Binding-site contacts:
Ligand atom N2 contacts residue ASN264 of chain 1.C at 2.9 Å (h-bond).
Ligand atom C4 contacts residue GLU440 of chain 1.C at 3.9 Å.
Ligand atom C7 contacts residue ASN264 of chain 1.C at 3.4 Å.
Ligand atom O6 contacts residue GLY378 of chain 1.C at 3.4 Å (h-bond).
Ligand atom C1 contacts residue GLU440 of chain 1.C at 3.8 Å.
Ligand atom C3 contacts residue GLU440 of chain 1.C at 3.9 Å.
Ligand atom C2 contacts residue ARG254 of chain 1.C at 3.5 Å.
Ligand atom C6 contacts residue GLY378 of chain 1.C at 3.8 Å.
Ligand atom O5 contacts residue ASN264 of chain 1.C at 2.3 Å (h-bond).
Ligand atom C6 contacts residue GLU440 of chain 1.C at 3.7 Å.
Ligand atom O5 contacts residue NAG1 of chain 1.TB at 3.2 Å (h-bond).
Ligand atom O7 contacts residue PRO214 of chain 1.C at 3.1 Å.
Ligand atom C6 contacts residue NAG1 of chain 1.TB at 3.4 Å.
Ligand atom C4 contacts residue ARG438 of chain 1.C at 3.9 Å.
Ligand atom O6 contacts residue GLU440 of chain 1.C at 3.5 Å (salt-bridge).
Ligand atom C4 contacts residue ARG254 of chain 1.C at 3.9 Å.
Ligand atom C2 contacts residue ASN264 of chain 1.C at 2.5 Å.
Ligand atom C5 contacts residue ARG254 of chain 1.C at 3.6 Å.
Ligand atom O4 contacts residue GLU440 of chain 1.C at 3.0 Å.
Ligand atom C3 contacts residue ASN264 of chain 1.C at 3.8 Å.
Ligand atom O7 contacts residue VAL256 of chain 1.C at 3.8 Å.
Ligand atom O7 contacts residue ASN264 of chain 1.C at 3.5 Å (h-bond).
Ligand atom C5 contacts residue NAG1 of chain 1.TB at 3.7 Å.
Ligand atom C6 contacts residue ARG254 of chain 1.C at 3.8 Å.
Ligand atom C7 contacts residue GLU440 of chain 1.C at 3.0 Å.
Ligand atom C8 contacts residue ASN376 of chain 1.C at 3.9 Å.
Ligand atom N2 contacts residue GLU440 of chain 1.C at 2.5 Å (salt-bridge).
Ligand atom C5 contacts residue ASN264 of chain 1.C at 3.6 Å.
Ligand atom C2 contacts residue GLU440 of chain 1.C at 3.5 Å.
Ligand atom O5 contacts residue ARG254 of chain 1.C at 2.5 Å (salt-bridge).
Ligand atom O3 contacts residue CYS377 of chain 1.C at 3.5 Å (h-bond).
Ligand atom O6 contacts residue NAG1 of chain 1.TB at 2.8 Å (h-bond).
Ligand atom C5 contacts residue GLU440 of chain 1.C at 3.6 Å.
Ligand atom C1 contacts residue ARG254 of chain 1.C at 3.1 Å.
Ligand atom C6 contacts residue CYS377 of chain 1.C at 3.4 Å (hydrophobic).
Ligand atom C1 contacts residue ASN264 of chain 1.C at 1.4 Å.
Ligand atom C6 contacts residue ARG438 of chain 1.C at 3.5 Å.
Ligand atom O6 contacts residue CYS377 of chain 1.C at 2.5 Å (h-bond).
Ligand atom C8 contacts residue LEU263 of chain 1.C at 3.8 Å (hydrophobic).
Ligand atom O7 contacts residue GLU440 of chain 1.C at 3.0 Å (salt-bridge).

The protein below binds the small molecule below.
Small molecule (SMILES): CC(=O)N[C@H]1[C@H](O[C@H]2[C@H](O)[C@@H](NC(C)=O)CO[C@@H]2CO)O[C@H](CO)[C@@H](O)[C@@H]1O

Sequence of chain 1.C:
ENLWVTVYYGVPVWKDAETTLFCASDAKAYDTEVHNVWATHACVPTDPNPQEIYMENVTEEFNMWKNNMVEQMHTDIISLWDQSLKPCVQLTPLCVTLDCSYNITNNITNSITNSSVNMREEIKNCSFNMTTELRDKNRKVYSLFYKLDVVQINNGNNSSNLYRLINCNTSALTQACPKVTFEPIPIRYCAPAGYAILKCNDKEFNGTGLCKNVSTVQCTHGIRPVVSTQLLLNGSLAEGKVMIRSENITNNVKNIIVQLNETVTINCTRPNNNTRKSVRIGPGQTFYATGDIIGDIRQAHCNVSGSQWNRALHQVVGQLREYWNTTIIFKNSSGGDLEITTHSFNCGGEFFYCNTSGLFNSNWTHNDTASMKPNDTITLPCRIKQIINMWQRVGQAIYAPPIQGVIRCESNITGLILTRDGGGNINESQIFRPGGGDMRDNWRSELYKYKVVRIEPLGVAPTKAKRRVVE